This small molecule binds to this protein.
Small molecule (SMILES): OC[C@H]1O[C@H](O)[C@@H](O)[C@@H](O)[C@@H]1O

Binding-site contacts:
Ligand atom C3 contacts residue BMA3 of chain 1.P at 3.0 Å.
Ligand atom C2 contacts residue BMA3 of chain 1.P at 2.3 Å.
Ligand atom C5 contacts residue BMA3 of chain 1.P at 3.2 Å.
Ligand atom C4 contacts residue BMA3 of chain 1.P at 3.7 Å.
Ligand atom C1 contacts residue BMA3 of chain 1.P at 1.6 Å.
Ligand atom O3 contacts residue BMA3 of chain 1.P at 4.2 Å.
Ligand atom O2 contacts residue BMA3 of chain 1.P at 3.6 Å.
Ligand atom O5 contacts residue BMA3 of chain 1.P at 2.7 Å (h-bond).